Binding-site contacts:
Ligand atom N4 contacts residue SER62 of chain 1.A at 2.7 Å (h-bond).
Ligand atom O13 contacts residue GLY300 of chain 1.A at 4.1 Å.
Ligand atom C3 contacts residue SER62 of chain 1.A at 3.9 Å.
Ligand atom C7 contacts residue SER62 of chain 1.A at 1.4 Å.
Ligand atom O12 contacts residue HIS298 of chain 1.A at 3.6 Å.
Ligand atom N14 contacts residue THR301 of chain 1.A at 2.9 Å (h-bond).
Ligand atom C20 contacts residue PHE120 of chain 1.A at 4.0 Å (hydrophobic).
Ligand atom O16 contacts residue ASN161 of chain 1.A at 2.8 Å (h-bond).
Ligand atom C7 contacts residue TYR159 of chain 1.A at 4.1 Å (hydrophobic).
Ligand atom O12 contacts residue SER62 of chain 1.A at 4.1 Å.
Ligand atom C15 contacts residue THR301 of chain 1.A at 3.6 Å.
Ligand atom O8 contacts residue GLY61 of chain 1.A at 3.9 Å.
Ligand atom C17 contacts residue TRP233 of chain 1.A at 3.8 Å (hydrophobic).
Ligand atom C19 contacts residue PHE120 of chain 1.A at 3.6 Å (hydrophobic).
Ligand atom C15 contacts residue TRP233 of chain 1.A at 4.1 Å (hydrophobic).
Ligand atom C9 contacts residue ARG285 of chain 1.A at 3.7 Å.
Ligand atom O12 contacts residue THR299 of chain 1.A at 3.1 Å (h-bond).
Ligand atom O13 contacts residue ARG285 of chain 1.A at 3.9 Å.
Ligand atom O16 contacts residue THR116 of chain 1.A at 4.1 Å.
Ligand atom C11 contacts residue THR299 of chain 1.A at 3.0 Å.
Ligand atom C6 contacts residue SER62 of chain 1.A at 2.4 Å.
Ligand atom O8 contacts residue SER62 of chain 1.A at 2.3 Å (h-bond).
Ligand atom C5 contacts residue TYR159 of chain 1.A at 3.5 Å (hydrophobic).
Ligand atom C5 contacts residue SER62 of chain 1.A at 3.0 Å.
Ligand atom C7 contacts residue THR301 of chain 1.A at 3.6 Å.
Ligand atom N4 contacts residue TYR159 of chain 1.A at 3.1 Å (h-bond).
Ligand atom O16 contacts residue TRP233 of chain 1.A at 3.7 Å.
Ligand atom C11 contacts residue ARG285 of chain 1.A at 3.4 Å.
Ligand atom O12 contacts residue ARG285 of chain 1.A at 2.6 Å (salt-bridge).
Ligand atom O8 contacts residue GLY300 of chain 1.A at 3.5 Å.
Ligand atom O13 contacts residue THR299 of chain 1.A at 2.4 Å (h-bond).
Ligand atom C6 contacts residue THR301 of chain 1.A at 3.9 Å.
Ligand atom C10 contacts residue THR301 of chain 1.A at 4.0 Å.
Ligand atom N14 contacts residue SER62 of chain 1.A at 3.6 Å (h-bond).
Ligand atom O8 contacts residue THR301 of chain 1.A at 2.8 Å (h-bond).
Ligand atom C23 contacts residue THR301 of chain 1.A at 3.8 Å.
Ligand atom O12 contacts residue TYR159 of chain 1.A at 3.4 Å (h-bond).
Ligand atom C15 contacts residue ASN161 of chain 1.A at 3.9 Å.
Ligand atom C17 contacts residue THR301 of chain 1.A at 3.4 Å.
Ligand atom C6 contacts residue ASN161 of chain 1.A at 3.8 Å.

Sequence of chain 1.A:
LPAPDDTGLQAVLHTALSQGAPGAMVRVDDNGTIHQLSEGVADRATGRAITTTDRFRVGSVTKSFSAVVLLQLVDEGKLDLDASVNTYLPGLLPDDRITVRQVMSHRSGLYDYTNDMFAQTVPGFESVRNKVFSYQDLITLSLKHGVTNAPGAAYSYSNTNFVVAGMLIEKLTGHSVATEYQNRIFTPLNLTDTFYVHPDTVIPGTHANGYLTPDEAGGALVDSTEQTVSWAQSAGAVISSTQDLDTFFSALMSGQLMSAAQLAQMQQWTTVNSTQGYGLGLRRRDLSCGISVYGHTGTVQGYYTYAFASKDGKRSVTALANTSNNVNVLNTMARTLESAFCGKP

The protein below binds the small molecule below.
Small molecule (SMILES): CC1(C)S[C@H]([C@@H](C=O)NC(=O)Cc2ccccc2)N[C@H]1C(=O)O